Sequence of chain 1.B:
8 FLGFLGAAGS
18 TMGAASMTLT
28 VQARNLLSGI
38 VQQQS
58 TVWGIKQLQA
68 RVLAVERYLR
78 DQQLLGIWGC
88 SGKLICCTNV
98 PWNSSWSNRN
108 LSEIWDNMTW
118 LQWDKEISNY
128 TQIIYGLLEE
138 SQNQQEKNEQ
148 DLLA

Sequence of chain 1.A:
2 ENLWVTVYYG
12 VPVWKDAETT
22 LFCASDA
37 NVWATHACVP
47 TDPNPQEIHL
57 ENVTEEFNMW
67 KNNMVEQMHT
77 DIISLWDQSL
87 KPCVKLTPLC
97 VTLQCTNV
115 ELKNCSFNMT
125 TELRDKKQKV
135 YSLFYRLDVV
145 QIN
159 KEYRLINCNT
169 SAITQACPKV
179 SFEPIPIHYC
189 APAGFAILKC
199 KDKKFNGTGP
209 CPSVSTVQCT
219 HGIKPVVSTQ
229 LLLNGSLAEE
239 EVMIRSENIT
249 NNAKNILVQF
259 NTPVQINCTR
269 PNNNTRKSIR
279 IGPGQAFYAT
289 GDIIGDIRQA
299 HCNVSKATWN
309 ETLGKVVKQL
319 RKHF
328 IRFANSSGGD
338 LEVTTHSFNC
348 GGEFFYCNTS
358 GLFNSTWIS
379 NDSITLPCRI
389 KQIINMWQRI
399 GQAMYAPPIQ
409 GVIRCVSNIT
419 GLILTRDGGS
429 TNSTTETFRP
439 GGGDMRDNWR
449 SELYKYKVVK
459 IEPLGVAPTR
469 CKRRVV

Sequence of chain 1.D:
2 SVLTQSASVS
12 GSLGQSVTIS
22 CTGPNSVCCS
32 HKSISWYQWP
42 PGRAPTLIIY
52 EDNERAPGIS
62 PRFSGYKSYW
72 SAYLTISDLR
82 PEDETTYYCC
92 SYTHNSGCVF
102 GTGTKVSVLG

Binding-site contacts:
Ligand atom C6 contacts residue PHE31 of chain 1.C at 3.4 Å (hydrophobic).
Ligand atom C6 contacts residue ASP111 of chain 1.C at 3.4 Å.
Ligand atom C8 contacts residue PHE31 of chain 1.C at 3.1 Å (hydrophobic).
Ligand atom C2 contacts residue ASP57 of chain 1.C at 3.3 Å.
Ligand atom O7 contacts residue PHE31 of chain 1.C at 2.9 Å (h-bond).
Ligand atom C3 contacts residue ASP57 of chain 1.C at 3.1 Å.
Ligand atom O5 contacts residue ASN96 of chain 1.D at 2.9 Å (h-bond).
Ligand atom C7 contacts residue SER17 of chain 1.B at 3.5 Å.
Ligand atom C1 contacts residue ASP57 of chain 1.C at 3.1 Å.
Ligand atom O6 contacts residue ARG110 of chain 1.C at 2.4 Å (salt-bridge).
Ligand atom O7 contacts residue SER17 of chain 1.B at 2.8 Å (h-bond).
Ligand atom O3 contacts residue ASP57 of chain 1.C at 3.1 Å (salt-bridge).
Ligand atom O4 contacts residue ASP57 of chain 1.C at 2.2 Å (salt-bridge).
Ligand atom C7 contacts residue PHE31 of chain 1.C at 3.3 Å (hydrophobic).
Ligand atom O5 contacts residue ARG110 of chain 1.C at 2.8 Å (salt-bridge).
Ligand atom C6 contacts residue ASN96 of chain 1.D at 3.2 Å.
Ligand atom O4 contacts residue THR115 of chain 1.C at 3.4 Å.
Ligand atom C8 contacts residue ARG110 of chain 1.C at 3.4 Å.
Ligand atom O6 contacts residue ASP111 of chain 1.C at 2.6 Å (salt-bridge).
Ligand atom O7 contacts residue HIS33 of chain 1.C at 3.0 Å (h-bond).
Ligand atom N2 contacts residue HIS33 of chain 1.C at 3.2 Å (h-bond).
Ligand atom O6 contacts residue HIS95 of chain 1.D at 3.4 Å.
Ligand atom C4 contacts residue ASP57 of chain 1.C at 3.2 Å.
Ligand atom O2 contacts residue THR115 of chain 1.C at 3.4 Å.
Ligand atom C4 contacts residue HIS95 of chain 1.D at 3.1 Å.
Ligand atom O2 contacts residue HIS95 of chain 1.D at 2.7 Å (h-bond).
Ligand atom C7 contacts residue ASN58 of chain 1.A at 3.1 Å.
Ligand atom C7 contacts residue HIS33 of chain 1.C at 3.0 Å.
Ligand atom O3 contacts residue HIS95 of chain 1.D at 3.1 Å (h-bond).
Ligand atom O3 contacts residue HIS33 of chain 1.C at 3.1 Å (h-bond).
Ligand atom C2 contacts residue ASN58 of chain 1.A at 2.5 Å.
Ligand atom N2 contacts residue ASN58 of chain 1.A at 3.0 Å (h-bond).
Ligand atom O5 contacts residue ASN58 of chain 1.A at 2.3 Å (h-bond).
Ligand atom C3 contacts residue HIS95 of chain 1.D at 3.4 Å.
Ligand atom O2 contacts residue GLY112 of chain 1.C at 3.4 Å (h-bond).
Ligand atom O6 contacts residue ASN96 of chain 1.D at 3.2 Å (h-bond).
Ligand atom O7 contacts residue ASN58 of chain 1.A at 2.9 Å (h-bond).
Ligand atom C1 contacts residue ASN58 of chain 1.A at 1.4 Å.
Ligand atom O6 contacts residue PHE31 of chain 1.C at 3.0 Å (h-bond).
Ligand atom C5 contacts residue ARG110 of chain 1.C at 3.2 Å.

Sequence of chain 1.C:
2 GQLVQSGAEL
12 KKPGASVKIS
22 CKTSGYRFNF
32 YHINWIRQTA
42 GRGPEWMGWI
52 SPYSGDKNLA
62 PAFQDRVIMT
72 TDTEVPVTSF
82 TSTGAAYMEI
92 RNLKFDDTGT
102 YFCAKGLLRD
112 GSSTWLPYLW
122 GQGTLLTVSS

The small molecule below binds the protein below.
Small molecule (SMILES): CC(=O)N[C@H]1[C@H](O[C@H]2[C@H](O)[C@@H](NC(C)=O)CO[C@@H]2CO)O[C@H](CO)[C@@H](O[C@@H]2O[C@H](CO[C@H]3O[C@H](CO[C@H]4O[C@H](CO)[C@@H](O)[C@H](O)[C@@H]4O)[C@@H](O)[C@H](O[C@H]4O[C@H](CO)[C@@H](O)[C@H](O)[C@@H]4O)[C@@H]3O)[C@@H](O)[C@H](O[C@H]3O[C@H](CO)[C@@H](O)[C@H](O)[C@@H]3O)[C@@H]2O)[C@@H]1O